Binding-site contacts:
Ligand atom O13 contacts residue MN1 of chain 2.CA at 2.3 Å.
Ligand atom P9 contacts residue ARG114 of chain 2.H at 3.8 Å.
Ligand atom C7 contacts residue GLU14 of chain 2.G at 3.6 Å.
Ligand atom O10 contacts residue ARG114 of chain 2.H at 3.1 Å (salt-bridge).
Ligand atom O13 contacts residue HIS40 of chain 2.F at 3.0 Å (h-bond).
Ligand atom N1 contacts residue MN1 of chain 2.CA at 2.3 Å.
Ligand atom C3 contacts residue GLU70 of chain 2.G at 3.4 Å.
Ligand atom C8 contacts residue THR192 of chain 2.H at 3.7 Å.
Ligand atom N1 contacts residue GLU166 of chain 2.F at 3.2 Å (salt-bridge).
Ligand atom C8 contacts residue GLU14 of chain 2.G at 3.6 Å.
Ligand atom O12 contacts residue ARG114 of chain 2.H at 2.7 Å (salt-bridge).
Ligand atom O13 contacts residue GLU166 of chain 2.F at 3.0 Å (salt-bridge).
Ligand atom O10 contacts residue ARG92 of chain 2.H at 3.0 Å (salt-bridge).
Ligand atom N4 contacts residue GLU70 of chain 2.G at 3.1 Å (salt-bridge).
Ligand atom N1 contacts residue HIS162 of chain 2.F at 3.3 Å (h-bond).
Ligand atom N4 contacts residue HIS163 of chain 2.F at 3.3 Å (h-bond).
Ligand atom C3 contacts residue MN1 of chain 2.EA at 3.2 Å.
Ligand atom C5 contacts residue HIS163 of chain 2.F at 3.8 Å.
Ligand atom P9 contacts residue ARG92 of chain 2.H at 3.7 Å.
Ligand atom N2 contacts residue HIS67 of chain 2.G at 3.8 Å.
Ligand atom O13 contacts residue HIS67 of chain 2.G at 3.2 Å (h-bond).
Ligand atom O13 contacts residue GLU14 of chain 2.G at 2.9 Å (salt-bridge).
Ligand atom O11 contacts residue SER191 of chain 2.H at 2.5 Å (h-bond).
Ligand atom N2 contacts residue MN1 of chain 2.CA at 3.4 Å.
Ligand atom C5 contacts residue HIS66 of chain 2.G at 3.2 Å.
Ligand atom C8 contacts residue GLU166 of chain 2.F at 3.7 Å.
Ligand atom C5 contacts residue HIS162 of chain 2.F at 3.4 Å.
Ligand atom C6 contacts residue GLU14 of chain 2.G at 3.6 Å.
Ligand atom N4 contacts residue HIS66 of chain 2.G at 3.0 Å (h-bond).
Ligand atom N4 contacts residue MN1 of chain 2.EA at 2.3 Å.
Ligand atom O11 contacts residue ARG92 of chain 2.H at 2.8 Å (salt-bridge).
Ligand atom N1 contacts residue HIS67 of chain 2.G at 3.1 Å (h-bond).
Ligand atom C7 contacts residue GLU166 of chain 2.F at 3.1 Å.
Ligand atom O10 contacts residue LYS170 of chain 2.F at 2.6 Å (salt-bridge).
Ligand atom O12 contacts residue LYS193 of chain 2.H at 2.6 Å (salt-bridge).
Ligand atom P9 contacts residue SER191 of chain 2.H at 3.6 Å.
Ligand atom C5 contacts residue MN1 of chain 2.EA at 3.3 Å.
Ligand atom C7 contacts residue MN1 of chain 2.CA at 3.2 Å.
Ligand atom C6 contacts residue MN1 of chain 2.CA at 3.6 Å.
Ligand atom C5 contacts residue MN1 of chain 2.CA at 3.3 Å.

Sequence of chain 2.H:
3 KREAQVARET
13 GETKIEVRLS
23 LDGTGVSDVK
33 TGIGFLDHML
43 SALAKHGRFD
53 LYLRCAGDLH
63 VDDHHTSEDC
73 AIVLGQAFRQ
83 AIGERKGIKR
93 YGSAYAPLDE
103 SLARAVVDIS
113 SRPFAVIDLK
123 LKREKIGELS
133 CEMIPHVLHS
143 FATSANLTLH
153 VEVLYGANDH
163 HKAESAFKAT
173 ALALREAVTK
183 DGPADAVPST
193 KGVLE

Sequence of chain 2.F:
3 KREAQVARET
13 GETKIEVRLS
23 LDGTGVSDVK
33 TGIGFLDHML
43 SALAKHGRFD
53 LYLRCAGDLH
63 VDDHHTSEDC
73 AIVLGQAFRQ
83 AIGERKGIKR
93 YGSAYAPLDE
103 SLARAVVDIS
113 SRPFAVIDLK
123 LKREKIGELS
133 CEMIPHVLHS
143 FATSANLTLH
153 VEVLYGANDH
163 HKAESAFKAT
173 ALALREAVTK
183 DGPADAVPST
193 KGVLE

This protein binds this small molecule.
Small molecule (SMILES): O=P(O)(O)C[C@H](O)Cn1cncn1

Sequence of chain 2.G:
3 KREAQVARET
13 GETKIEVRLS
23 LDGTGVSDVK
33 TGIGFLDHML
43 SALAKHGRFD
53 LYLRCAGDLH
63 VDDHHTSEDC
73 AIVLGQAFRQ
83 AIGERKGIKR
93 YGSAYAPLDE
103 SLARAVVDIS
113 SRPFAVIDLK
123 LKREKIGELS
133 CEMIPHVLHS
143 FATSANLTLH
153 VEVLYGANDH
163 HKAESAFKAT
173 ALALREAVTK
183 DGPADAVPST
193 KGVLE